Binding-site contacts:
Ligand atom C1 contacts residue ASN499 of chain 1.A at 1.5 Å.
Ligand atom C8 contacts residue ASN499 of chain 1.A at 4.5 Å.
Ligand atom C4 contacts residue ASN499 of chain 1.A at 4.2 Å.
Ligand atom C5 contacts residue HIS502 of chain 1.A at 4.3 Å.
Ligand atom C8 contacts residue TRP547 of chain 1.A at 3.4 Å (hydrophobic).
Ligand atom O7 contacts residue LEU497 of chain 1.A at 4.3 Å.
Ligand atom O6 contacts residue LYS478 of chain 1.A at 3.1 Å (salt-bridge).
Ligand atom O5 contacts residue HIS502 of chain 1.A at 4.1 Å.
Ligand atom C5 contacts residue SER477 of chain 1.A at 4.3 Å.
Ligand atom C8 contacts residue GLU521 of chain 1.A at 3.9 Å.
Ligand atom C8 contacts residue LEU497 of chain 1.A at 4.5 Å (hydrophobic).
Ligand atom C3 contacts residue ASN499 of chain 1.A at 3.8 Å.
Ligand atom C5 contacts residue ASN499 of chain 1.A at 3.7 Å.
Ligand atom C5 contacts residue SER501 of chain 1.A at 3.5 Å.
Ligand atom O5 contacts residue SER501 of chain 1.A at 3.2 Å (h-bond).
Ligand atom O5 contacts residue ASN499 of chain 1.A at 2.4 Å (h-bond).
Ligand atom C2 contacts residue ASN499 of chain 1.A at 2.5 Å.
Ligand atom O5 contacts residue SER477 of chain 1.A at 3.6 Å.
Ligand atom C6 contacts residue SER501 of chain 1.A at 3.9 Å.
Ligand atom O6 contacts residue SER477 of chain 1.A at 2.9 Å (h-bond).
Ligand atom C1 contacts residue SER501 of chain 1.A at 3.6 Å.
Ligand atom C6 contacts residue SER477 of chain 1.A at 3.6 Å.
Ligand atom C7 contacts residue ASN499 of chain 1.A at 3.3 Å.
Ligand atom O6 contacts residue TYR429 of chain 1.A at 4.3 Å.
Ligand atom C6 contacts residue HIS502 of chain 1.A at 3.8 Å.
Ligand atom C6 contacts residue LYS478 of chain 1.A at 3.1 Å.
Ligand atom N2 contacts residue ASN499 of chain 1.A at 3.0 Å (h-bond).
Ligand atom O7 contacts residue ASN499 of chain 1.A at 3.1 Å (h-bond).

This small molecule binds to this protein.
Small molecule (SMILES): CC(=O)N[C@H]1[C@H](O[C@H]2[C@H](O)[C@@H](NC(C)=O)CO[C@@H]2CO)O[C@H](CO)[C@@H](O)[C@@H]1O

Sequence of chain 1.A:
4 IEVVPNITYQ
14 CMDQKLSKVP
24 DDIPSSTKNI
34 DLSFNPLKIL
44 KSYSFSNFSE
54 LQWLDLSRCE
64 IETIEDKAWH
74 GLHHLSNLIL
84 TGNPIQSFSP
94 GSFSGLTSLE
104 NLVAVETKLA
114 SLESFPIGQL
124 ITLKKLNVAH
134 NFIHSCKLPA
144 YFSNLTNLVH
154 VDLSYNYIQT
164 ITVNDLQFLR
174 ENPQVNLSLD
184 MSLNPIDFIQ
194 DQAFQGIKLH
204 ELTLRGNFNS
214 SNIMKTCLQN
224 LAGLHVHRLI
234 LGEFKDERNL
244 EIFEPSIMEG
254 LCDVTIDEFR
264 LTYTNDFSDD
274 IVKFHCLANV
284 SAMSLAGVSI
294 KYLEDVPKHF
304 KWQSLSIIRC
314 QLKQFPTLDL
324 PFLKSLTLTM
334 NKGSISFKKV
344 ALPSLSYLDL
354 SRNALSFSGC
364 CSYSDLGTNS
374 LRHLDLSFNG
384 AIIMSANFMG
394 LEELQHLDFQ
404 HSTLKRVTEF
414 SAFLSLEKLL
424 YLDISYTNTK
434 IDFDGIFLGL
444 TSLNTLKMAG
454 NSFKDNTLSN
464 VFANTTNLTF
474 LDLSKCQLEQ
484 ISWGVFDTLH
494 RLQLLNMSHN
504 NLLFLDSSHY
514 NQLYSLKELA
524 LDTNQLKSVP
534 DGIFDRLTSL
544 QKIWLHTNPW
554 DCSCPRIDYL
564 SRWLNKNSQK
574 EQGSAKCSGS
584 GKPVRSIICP